Binding-site contacts:
Ligand atom F2 contacts residue THR268 of chain 1.B at 3.0 Å.
Ligand atom C22 contacts residue PHE82 of chain 1.B at 3.9 Å (hydrophobic).
Ligand atom F3 contacts residue VAL87 of chain 1.B at 3.4 Å.
Ligand atom C10 contacts residue GLU267 of chain 1.B at 3.5 Å.
Ligand atom F1 contacts residue LEU75 of chain 1.B at 3.6 Å.
Ligand atom O4 contacts residue GLU267 of chain 1.B at 2.8 Å (salt-bridge).
Ligand atom F3 contacts residue PHE82 of chain 1.B at 3.2 Å.
Ligand atom F1 contacts residue LEU437 of chain 1.B at 3.8 Å.
Ligand atom C11 contacts residue THR438 of chain 1.B at 3.9 Å.
Ligand atom C17 contacts residue ILE263 of chain 1.B at 4.0 Å (hydrophobic).
Ligand atom F2 contacts residue GLU267 of chain 1.B at 3.8 Å.
Ligand atom F3 contacts residue THR88 of chain 1.B at 3.8 Å.
Ligand atom C21 contacts residue ILE263 of chain 1.B at 3.5 Å (hydrophobic).
Ligand atom N8 contacts residue LEU181 of chain 1.B at 3.7 Å.
Ligand atom N9 contacts residue HEM1 of chain 1.L at 2.2 Å.
Ligand atom C23 contacts residue ALA264 of chain 1.B at 3.1 Å (hydrophobic).
Ligand atom C19 contacts residue VAL87 of chain 1.B at 3.5 Å (hydrophobic).
Ligand atom C24 contacts residue HEM1 of chain 1.L at 2.9 Å.
Ligand atom C25 contacts residue PHE82 of chain 1.B at 3.5 Å (hydrophobic).
Ligand atom C20 contacts residue ALA264 of chain 1.B at 3.9 Å (hydrophobic).
Ligand atom C18 contacts residue THR268 of chain 1.B at 3.6 Å.
Ligand atom N5 contacts residue GLU267 of chain 1.B at 3.4 Å (salt-bridge).
Ligand atom O4 contacts residue ILE263 of chain 1.B at 3.5 Å.
Ligand atom C23 contacts residue THR268 of chain 1.B at 3.2 Å.
Ligand atom N7 contacts residue PHE82 of chain 1.B at 3.9 Å.
Ligand atom F3 contacts residue THR260 of chain 1.B at 3.7 Å.
Ligand atom N9 contacts residue ALA264 of chain 1.B at 3.8 Å.
Ligand atom O4 contacts residue ALA264 of chain 1.B at 3.7 Å.
Ligand atom C20 contacts residue THR260 of chain 1.B at 3.8 Å.
Ligand atom C12 contacts residue LEU437 of chain 1.B at 3.6 Å (hydrophobic).
Ligand atom C18 contacts residue ALA264 of chain 1.B at 3.7 Å (hydrophobic).
Ligand atom N8 contacts residue ILE263 of chain 1.B at 3.5 Å.
Ligand atom C12 contacts residue GLU267 of chain 1.B at 3.2 Å.
Ligand atom C25 contacts residue LEU181 of chain 1.B at 3.7 Å (hydrophobic).
Ligand atom F2 contacts residue ALA264 of chain 1.B at 3.2 Å.
Ligand atom C22 contacts residue VAL87 of chain 1.B at 3.7 Å (hydrophobic).
Ligand atom C23 contacts residue HEM1 of chain 1.L at 3.2 Å.
Ligand atom C21 contacts residue GLU267 of chain 1.B at 2.9 Å.
Ligand atom N5 contacts residue LEU437 of chain 1.B at 4.0 Å.
Ligand atom C17 contacts residue ALA264 of chain 1.B at 3.6 Å (hydrophobic).

The small molecule below binds the protein below.
Small molecule (SMILES): C[C@@H](c1ncncc1F)[C@](O)(Cn1cncn1)c1ccc(F)cc1F

Sequence of chain 1.B:
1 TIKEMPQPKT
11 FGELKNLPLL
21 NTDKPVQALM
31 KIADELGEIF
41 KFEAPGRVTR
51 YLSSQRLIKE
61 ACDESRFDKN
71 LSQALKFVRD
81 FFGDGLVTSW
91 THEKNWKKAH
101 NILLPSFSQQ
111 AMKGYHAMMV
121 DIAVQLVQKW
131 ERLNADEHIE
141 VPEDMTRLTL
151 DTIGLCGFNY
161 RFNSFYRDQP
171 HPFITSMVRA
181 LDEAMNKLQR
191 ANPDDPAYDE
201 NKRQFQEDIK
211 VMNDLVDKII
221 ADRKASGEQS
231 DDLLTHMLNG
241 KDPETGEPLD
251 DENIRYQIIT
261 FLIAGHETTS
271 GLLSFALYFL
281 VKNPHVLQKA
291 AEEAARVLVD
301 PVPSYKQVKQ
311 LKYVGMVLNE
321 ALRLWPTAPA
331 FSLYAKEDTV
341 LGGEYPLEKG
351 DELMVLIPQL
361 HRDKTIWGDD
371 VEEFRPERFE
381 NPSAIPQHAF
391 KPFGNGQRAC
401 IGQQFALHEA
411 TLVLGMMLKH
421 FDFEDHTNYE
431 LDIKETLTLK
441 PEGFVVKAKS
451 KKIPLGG